Binding-site contacts:
Ligand atom NAN contacts residue ASP144 of chain 1.D at 4.0 Å.
Ligand atom CAJ contacts residue PHE320 of chain 1.D at 3.6 Å (hydrophobic).
Ligand atom CAE contacts residue VAL145 of chain 1.D at 4.2 Å (hydrophobic).
Ligand atom CAC contacts residue VAL145 of chain 1.D at 3.4 Å (hydrophobic).
Ligand atom OAL contacts residue SER238 of chain 1.D at 3.7 Å.
Ligand atom CAA contacts residue VAL145 of chain 1.D at 4.4 Å (hydrophobic).
Ligand atom CAD contacts residue VAL145 of chain 1.D at 3.6 Å (hydrophobic).
Ligand atom CAB contacts residue PHE320 of chain 1.D at 4.3 Å (hydrophobic).
Ligand atom CAF contacts residue ASP144 of chain 1.D at 4.2 Å.
Ligand atom OAL contacts residue THR149 of chain 1.D at 4.4 Å.
Ligand atom CAB contacts residue VAL148 of chain 1.D at 3.6 Å (hydrophobic).
Ligand atom OAM contacts residue ASP144 of chain 1.D at 2.4 Å (salt-bridge).
Ligand atom CAF contacts residue PHE320 of chain 1.D at 3.7 Å (hydrophobic).
Ligand atom CAG contacts residue TYR339 of chain 1.D at 4.3 Å (hydrophobic).
Ligand atom CAA contacts residue PHE320 of chain 1.D at 3.8 Å (hydrophobic).
Ligand atom OAK contacts residue SER234 of chain 1.D at 3.9 Å.
Ligand atom CAO contacts residue ASN343 of chain 1.D at 3.4 Å.
Ligand atom CAB contacts residue VAL145 of chain 1.D at 3.9 Å (hydrophobic).
Ligand atom NAN contacts residue PHE224 of chain 1.D at 4.3 Å.
Ligand atom OAL contacts residue PHE321 of chain 1.D at 3.6 Å.
Ligand atom OAM contacts residue TYR347 of chain 1.D at 3.1 Å (h-bond).
Ligand atom CAE contacts residue PHE320 of chain 1.D at 4.2 Å (hydrophobic).
Ligand atom CAB contacts residue PHE321 of chain 1.D at 3.5 Å (hydrophobic).
Ligand atom CAO contacts residue ASP144 of chain 1.D at 3.9 Å.
Ligand atom CAJ contacts residue ASP144 of chain 1.D at 3.3 Å.
Ligand atom NAN contacts residue ASN343 of chain 1.D at 3.0 Å (h-bond).
Ligand atom OAL contacts residue VAL145 of chain 1.D at 3.6 Å.
Ligand atom NAN contacts residue TYR339 of chain 1.D at 4.3 Å.
Ligand atom CAI contacts residue ASP144 of chain 1.D at 3.2 Å.
Ligand atom OAL contacts residue SER234 of chain 1.D at 3.8 Å.
Ligand atom CAH contacts residue ASP144 of chain 1.D at 4.3 Å.
Ligand atom CAC contacts residue PHE321 of chain 1.D at 3.8 Å (hydrophobic).
Ligand atom CAG contacts residue PHE224 of chain 1.D at 3.4 Å (hydrophobic).
Ligand atom CAO contacts residue PHE224 of chain 1.D at 4.3 Å (hydrophobic).
Ligand atom CAI contacts residue ASN343 of chain 1.D at 3.7 Å.
Ligand atom OAM contacts residue ASN343 of chain 1.D at 3.3 Å (h-bond).
Ligand atom OAK contacts residue VAL145 of chain 1.D at 3.9 Å.
Ligand atom CAH contacts residue PHE224 of chain 1.D at 3.5 Å (hydrophobic).
Ligand atom CAA contacts residue VAL148 of chain 1.D at 3.9 Å (hydrophobic).
Ligand atom CAJ contacts residue ASN343 of chain 1.D at 3.4 Å.

Sequence of chain 1.D:
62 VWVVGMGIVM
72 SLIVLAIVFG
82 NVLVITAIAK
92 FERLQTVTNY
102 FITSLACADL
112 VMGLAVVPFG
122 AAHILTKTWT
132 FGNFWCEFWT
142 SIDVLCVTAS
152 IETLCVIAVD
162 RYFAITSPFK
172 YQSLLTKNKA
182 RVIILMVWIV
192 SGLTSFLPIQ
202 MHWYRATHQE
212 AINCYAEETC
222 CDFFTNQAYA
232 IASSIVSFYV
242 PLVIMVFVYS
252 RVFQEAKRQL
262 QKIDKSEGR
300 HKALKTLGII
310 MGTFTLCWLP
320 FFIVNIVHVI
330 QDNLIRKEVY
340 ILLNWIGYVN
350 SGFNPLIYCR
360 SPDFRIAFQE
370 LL

A small-molecule ligand and the protein it binds are described below.
Small molecule (SMILES): CN[C@@H]1CCc2c(ccc(O)c2O)[C@H]1O